Sequence of chain 8.B:
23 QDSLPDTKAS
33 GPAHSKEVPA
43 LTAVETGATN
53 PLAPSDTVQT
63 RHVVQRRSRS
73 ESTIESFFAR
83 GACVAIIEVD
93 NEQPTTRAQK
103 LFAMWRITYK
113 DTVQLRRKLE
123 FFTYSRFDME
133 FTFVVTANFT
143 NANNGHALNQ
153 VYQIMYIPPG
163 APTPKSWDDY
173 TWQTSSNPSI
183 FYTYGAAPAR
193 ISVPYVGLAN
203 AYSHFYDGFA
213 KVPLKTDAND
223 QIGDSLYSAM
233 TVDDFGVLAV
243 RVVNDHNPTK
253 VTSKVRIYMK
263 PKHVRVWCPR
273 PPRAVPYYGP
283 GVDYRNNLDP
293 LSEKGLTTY

This small molecule binds to this protein.
Small molecule (SMILES): Cc1cc(CCCCCCCOc2ccc(C3=NCCO3)cc2)on1

Binding-site contacts:
Ligand atom N3A contacts residue PRO180 of chain 8.B at 3.7 Å.
Ligand atom C6C contacts residue VAL198 of chain 8.B at 3.9 Å (hydrophobic).
Ligand atom C31 contacts residue TYR111 of chain 8.B at 3.7 Å (hydrophobic).
Ligand atom C6C contacts residue PHE237 of chain 8.B at 3.9 Å (hydrophobic).
Ligand atom O1B contacts residue ILE109 of chain 8.B at 3.8 Å.
Ligand atom C4 contacts residue PHE237 of chain 8.B at 3.1 Å (hydrophobic).
Ligand atom O1B contacts residue PHE133 of chain 8.B at 3.9 Å.
Ligand atom C2C contacts residue PHE237 of chain 8.B at 3.8 Å (hydrophobic).
Ligand atom N2 contacts residue TYR111 of chain 8.B at 3.1 Å.
Ligand atom C4C contacts residue PHE237 of chain 8.B at 3.6 Å (hydrophobic).
Ligand atom O1 contacts residue PHE129 of chain 8.B at 3.8 Å.
Ligand atom N3A contacts residue ALA24 of chain 8.D at 3.9 Å.
Ligand atom C3 contacts residue PHE237 of chain 8.B at 3.7 Å (hydrophobic).
Ligand atom N2 contacts residue TYR204 of chain 8.B at 3.8 Å.
Ligand atom C5C contacts residue VAL195 of chain 8.B at 3.8 Å (hydrophobic).
Ligand atom C3B contacts residue TYR158 of chain 8.B at 3.4 Å (hydrophobic).
Ligand atom O1A contacts residue PHE135 of chain 8.B at 3.8 Å.
Ligand atom C2B contacts residue TYR158 of chain 8.B at 3.5 Å (hydrophobic).
Ligand atom C31 contacts residue PHE237 of chain 8.B at 3.8 Å (hydrophobic).
Ligand atom C5B contacts residue LEU240 of chain 8.B at 3.5 Å (hydrophobic).
Ligand atom C3 contacts residue TYR111 of chain 8.B at 3.2 Å (hydrophobic).
Ligand atom C6B contacts residue PHE133 of chain 8.B at 3.5 Å (hydrophobic).
Ligand atom C2B contacts residue VAL195 of chain 8.B at 3.9 Å (hydrophobic).
Ligand atom C4 contacts residue TYR111 of chain 8.B at 3.6 Å (hydrophobic).
Ligand atom O1 contacts residue TYR111 of chain 8.B at 3.5 Å.
Ligand atom C4B contacts residue ILE193 of chain 8.B at 3.8 Å (hydrophobic).
Ligand atom C4A contacts residue SER181 of chain 8.B at 3.8 Å.
Ligand atom C4A contacts residue ILE182 of chain 8.B at 3.9 Å (hydrophobic).
Ligand atom C4C contacts residue VAL198 of chain 8.B at 3.8 Å (hydrophobic).
Ligand atom C5A contacts residue ILE182 of chain 8.B at 3.5 Å (hydrophobic).
Ligand atom C4A contacts residue PRO180 of chain 8.B at 3.3 Å (hydrophobic).
Ligand atom C2A contacts residue TYR158 of chain 8.B at 3.9 Å (hydrophobic).
Ligand atom C5 contacts residue TYR111 of chain 8.B at 3.8 Å (hydrophobic).
Ligand atom O1 contacts residue TYR204 of chain 8.B at 3.6 Å.
Ligand atom C5B contacts residue ILE193 of chain 8.B at 3.9 Å (hydrophobic).
Ligand atom C5A contacts residue ILE156 of chain 8.B at 3.2 Å (hydrophobic).
Ligand atom C4B contacts residue TYR158 of chain 8.B at 3.8 Å (hydrophobic).
Ligand atom C2A contacts residue ILE193 of chain 8.B at 3.9 Å (hydrophobic).
Ligand atom N3A contacts residue TYR158 of chain 8.B at 3.7 Å.
Ligand atom C7C contacts residue TYR158 of chain 8.B at 3.8 Å (hydrophobic).

Sequence of chain 8.D:
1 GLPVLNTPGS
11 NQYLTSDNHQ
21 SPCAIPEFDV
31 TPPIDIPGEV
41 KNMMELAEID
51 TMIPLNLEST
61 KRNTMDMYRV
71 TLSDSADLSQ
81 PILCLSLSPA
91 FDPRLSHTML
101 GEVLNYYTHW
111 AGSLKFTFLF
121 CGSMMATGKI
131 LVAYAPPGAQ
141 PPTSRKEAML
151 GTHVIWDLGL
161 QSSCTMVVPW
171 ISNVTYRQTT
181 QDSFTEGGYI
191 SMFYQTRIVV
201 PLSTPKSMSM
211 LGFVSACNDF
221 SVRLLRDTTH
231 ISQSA

Sequence of chain 9.D:
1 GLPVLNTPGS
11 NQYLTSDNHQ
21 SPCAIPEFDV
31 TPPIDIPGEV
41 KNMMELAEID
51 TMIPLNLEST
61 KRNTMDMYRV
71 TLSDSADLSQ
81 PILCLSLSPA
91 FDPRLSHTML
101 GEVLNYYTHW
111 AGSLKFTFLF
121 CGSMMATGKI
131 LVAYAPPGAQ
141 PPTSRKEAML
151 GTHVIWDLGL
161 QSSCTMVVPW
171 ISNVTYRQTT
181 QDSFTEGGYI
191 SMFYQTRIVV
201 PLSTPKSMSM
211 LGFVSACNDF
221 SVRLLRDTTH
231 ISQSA